This small molecule binds to this protein.
Small molecule (SMILES): CC(C)C[C@H](NC(=O)CN)C(=O)N[C@H](C(=O)N[C@H](C(=O)NCC(=O)N[C@@H](CO)C(=O)N[C@@H](CC(C)C)C(=O)N[C@@H](CCCN=C(N)N)C(=O)NCC=O)C(C)C)[C@@H](C)O

Binding-site contacts:
Ligand atom O contacts residue ARG49 of chain 4.E at 3.1 Å (salt-bridge).
Ligand atom CG2 contacts residue ASP258 of chain 4.E at 3.5 Å.
Ligand atom CG contacts residue PRO57 of chain 4.E at 3.7 Å (hydrophobic).
Ligand atom N contacts residue ARG49 of chain 4.E at 3.7 Å.
Ligand atom C contacts residue ASP258 of chain 4.E at 3.7 Å.
Ligand atom CZ contacts residue THR246 of chain 4.E at 3.3 Å.
Ligand atom N contacts residue ASP258 of chain 4.E at 2.8 Å (salt-bridge).
Ligand atom CD contacts residue ARG50 of chain 4.E at 3.3 Å.
Ligand atom N contacts residue ASP258 of chain 4.E at 3.2 Å (salt-bridge).
Ligand atom O contacts residue ARG43 of chain 4.E at 2.8 Å (salt-bridge).
Ligand atom CD2 contacts residue ARG43 of chain 4.E at 3.6 Å.
Ligand atom OG1 contacts residue MET259 of chain 4.E at 2.6 Å (h-bond).
Ligand atom CG2 contacts residue MET259 of chain 4.E at 3.7 Å (hydrophobic).
Ligand atom N contacts residue ASP258 of chain 4.E at 3.2 Å (salt-bridge).
Ligand atom CD contacts residue LEU52 of chain 4.E at 3.3 Å (hydrophobic).
Ligand atom O contacts residue ARG43 of chain 4.E at 2.8 Å (salt-bridge).
Ligand atom CA contacts residue ASP258 of chain 4.E at 3.7 Å.
Ligand atom NH2 contacts residue ASP228 of chain 4.E at 2.7 Å (salt-bridge).
Ligand atom NH2 contacts residue THR246 of chain 4.E at 3.0 Å (h-bond).
Ligand atom CG2 contacts residue ALA42 of chain 4.E at 3.8 Å (hydrophobic).
Ligand atom NE contacts residue ARG50 of chain 4.E at 3.1 Å (salt-bridge).
Ligand atom NH1 contacts residue ASP53 of chain 4.E at 3.0 Å (salt-bridge).
Ligand atom CA contacts residue ASP258 of chain 4.E at 3.7 Å.
Ligand atom NH1 contacts residue THR246 of chain 4.E at 3.2 Å (h-bond).
Ligand atom CD2 contacts residue ARG50 of chain 4.E at 3.6 Å.
Ligand atom C contacts residue ARG43 of chain 4.E at 3.7 Å.
Ligand atom CD2 contacts residue ASP258 of chain 4.E at 3.4 Å.
Ligand atom CB contacts residue ARG49 of chain 4.E at 3.7 Å.
Ligand atom CB contacts residue ASP258 of chain 4.E at 3.5 Å.
Ligand atom CA contacts residue ASP258 of chain 4.E at 3.6 Å.
Ligand atom OG1 contacts residue ASP258 of chain 4.E at 3.3 Å.
Ligand atom C contacts residue ARG49 of chain 4.E at 3.6 Å.
Ligand atom CB contacts residue ARG49 of chain 4.E at 3.5 Å.
Ligand atom N contacts residue PRO57 of chain 4.E at 3.5 Å.
Ligand atom CB contacts residue MET259 of chain 4.E at 3.6 Å (hydrophobic).
Ligand atom O contacts residue ILE39 of chain 4.E at 3.7 Å.
Ligand atom CB contacts residue ASP258 of chain 4.E at 3.7 Å.
Ligand atom N contacts residue ARG49 of chain 4.E at 3.5 Å (salt-bridge).
Ligand atom O contacts residue ARG50 of chain 4.E at 3.4 Å.
Ligand atom N contacts residue ARG49 of chain 4.E at 3.5 Å (salt-bridge).

Sequence of chain 4.E:
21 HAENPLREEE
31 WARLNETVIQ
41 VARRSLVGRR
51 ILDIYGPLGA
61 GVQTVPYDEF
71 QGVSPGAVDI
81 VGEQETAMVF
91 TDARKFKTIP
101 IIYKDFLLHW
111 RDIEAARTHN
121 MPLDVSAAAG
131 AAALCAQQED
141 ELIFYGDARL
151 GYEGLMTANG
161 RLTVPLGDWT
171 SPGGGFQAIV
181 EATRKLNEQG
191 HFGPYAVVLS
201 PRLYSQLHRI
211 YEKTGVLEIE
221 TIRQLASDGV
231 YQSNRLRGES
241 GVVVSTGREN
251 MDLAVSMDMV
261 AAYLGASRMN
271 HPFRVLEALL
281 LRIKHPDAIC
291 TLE